A small-molecule ligand and the protein it binds are described below.
Small molecule (SMILES): O=c1[nH]c(=O)c2nn[nH]c2[nH]1

Binding-site contacts:
Ligand atom C4 contacts residue PHE160 of chain 3.A at 3.2 Å (hydrophobic).
Ligand atom N1 contacts residue PHE160 of chain 3.A at 3.6 Å.
Ligand atom N9 contacts residue THR58 of chain 4.A at 3.9 Å.
Ligand atom N1 contacts residue GLN229 of chain 3.A at 2.9 Å (h-bond).
Ligand atom C2 contacts residue PHE160 of chain 3.A at 3.7 Å (hydrophobic).
Ligand atom N8 contacts residue ASP59 of chain 4.A at 3.8 Å.
Ligand atom O6 contacts residue THR58 of chain 4.A at 3.8 Å.
Ligand atom N8 contacts residue PHE160 of chain 3.A at 3.5 Å.
Ligand atom N7 contacts residue ALA57 of chain 4.A at 3.5 Å.
Ligand atom N7 contacts residue PHE160 of chain 3.A at 3.5 Å.
Ligand atom C6 contacts residue GLN229 of chain 3.A at 3.8 Å.
Ligand atom N9 contacts residue LEU171 of chain 3.A at 3.9 Å.
Ligand atom C4 contacts residue ARG177 of chain 3.A at 3.8 Å.
Ligand atom O6 contacts residue ILE289 of chain 3.A at 4.0 Å.
Ligand atom O2 contacts residue PHE160 of chain 3.A at 4.0 Å.
Ligand atom O6 contacts residue ILE55 of chain 4.A at 3.4 Å.
Ligand atom O6 contacts residue PHE160 of chain 3.A at 3.9 Å.
Ligand atom N9 contacts residue PHE160 of chain 3.A at 3.4 Å.
Ligand atom N3 contacts residue PHE160 of chain 3.A at 3.7 Å.
Ligand atom N7 contacts residue THR58 of chain 4.A at 2.8 Å (h-bond).
Ligand atom N8 contacts residue LEU171 of chain 3.A at 3.7 Å.
Ligand atom C2 contacts residue VAL228 of chain 3.A at 4.0 Å (hydrophobic).
Ligand atom O2 contacts residue ARG177 of chain 3.A at 2.9 Å (salt-bridge).
Ligand atom O6 contacts residue GLN229 of chain 3.A at 2.9 Å (h-bond).
Ligand atom O2 contacts residue GLN229 of chain 3.A at 3.8 Å.
Ligand atom C6 contacts residue PHE160 of chain 3.A at 3.4 Å (hydrophobic).
Ligand atom O6 contacts residue TYR9 of chain 4.A at 3.8 Å.
Ligand atom O2 contacts residue VAL228 of chain 3.A at 2.9 Å (h-bond).
Ligand atom C2 contacts residue GLN229 of chain 3.A at 3.8 Å.
Ligand atom C4 contacts residue ASN255 of chain 3.A at 3.9 Å.
Ligand atom C2 contacts residue ASN255 of chain 3.A at 3.8 Å.
Ligand atom N3 contacts residue ARG177 of chain 3.A at 3.0 Å (salt-bridge).
Ligand atom N3 contacts residue ASN255 of chain 3.A at 3.3 Å (h-bond).
Ligand atom C5 contacts residue PHE160 of chain 3.A at 3.3 Å (hydrophobic).
Ligand atom C5 contacts residue THR58 of chain 4.A at 3.9 Å.
Ligand atom N8 contacts residue ALA57 of chain 4.A at 3.7 Å.
Ligand atom N8 contacts residue THR58 of chain 4.A at 3.2 Å (h-bond).
Ligand atom O2 contacts residue ASN255 of chain 3.A at 4.0 Å.
Ligand atom O2 contacts residue SER227 of chain 3.A at 3.5 Å.
Ligand atom C2 contacts residue ARG177 of chain 3.A at 3.6 Å.

Sequence of chain 4.A:
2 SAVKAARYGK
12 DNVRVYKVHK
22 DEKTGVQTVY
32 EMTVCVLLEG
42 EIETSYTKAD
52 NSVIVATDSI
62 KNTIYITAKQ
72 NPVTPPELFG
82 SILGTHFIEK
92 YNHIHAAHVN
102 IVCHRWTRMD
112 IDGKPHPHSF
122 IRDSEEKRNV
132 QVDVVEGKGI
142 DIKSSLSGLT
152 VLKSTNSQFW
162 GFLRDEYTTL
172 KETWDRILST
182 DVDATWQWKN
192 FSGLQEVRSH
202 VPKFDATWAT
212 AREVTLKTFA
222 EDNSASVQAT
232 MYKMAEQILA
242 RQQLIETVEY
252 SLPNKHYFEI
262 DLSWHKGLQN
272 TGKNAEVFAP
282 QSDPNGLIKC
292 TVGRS

Sequence of chain 3.A:
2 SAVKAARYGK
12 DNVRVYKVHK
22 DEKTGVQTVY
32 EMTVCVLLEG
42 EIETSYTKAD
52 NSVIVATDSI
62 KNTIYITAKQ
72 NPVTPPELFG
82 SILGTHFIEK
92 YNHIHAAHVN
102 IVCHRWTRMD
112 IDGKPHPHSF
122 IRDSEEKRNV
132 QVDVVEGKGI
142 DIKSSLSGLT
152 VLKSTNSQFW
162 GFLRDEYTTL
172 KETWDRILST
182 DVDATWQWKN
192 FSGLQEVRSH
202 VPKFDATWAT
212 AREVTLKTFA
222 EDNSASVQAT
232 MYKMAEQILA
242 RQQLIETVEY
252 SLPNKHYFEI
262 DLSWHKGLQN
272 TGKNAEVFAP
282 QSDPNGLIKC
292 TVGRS